Binding-site contacts:
Ligand atom CH2 contacts residue GLY21 of chain 1.H at 3.5 Å.
Ligand atom OXT contacts residue THR47 of chain 1.H at 2.5 Å (h-bond).
Ligand atom N contacts residue ARG24 of chain 1.G at 4.0 Å.
Ligand atom CD2 contacts residue THR50 of chain 1.H at 4.0 Å.
Ligand atom CZ3 contacts residue GLY21 of chain 1.H at 3.5 Å.
Ligand atom CD1 contacts residue SER51 of chain 1.G at 3.5 Å.
Ligand atom C contacts residue THR50 of chain 1.H at 3.8 Å.
Ligand atom CG contacts residue SER51 of chain 1.G at 3.9 Å.
Ligand atom N contacts residue ASP27 of chain 1.G at 3.1 Å (salt-bridge).
Ligand atom CB contacts residue SER51 of chain 1.G at 3.5 Å.
Ligand atom CZ3 contacts residue HIS32 of chain 1.H at 4.0 Å.
Ligand atom CH2 contacts residue ILE20 of chain 1.H at 4.0 Å (hydrophobic).
Ligand atom OXT contacts residue THR50 of chain 1.H at 2.6 Å (h-bond).
Ligand atom CB contacts residue THR23 of chain 1.G at 3.7 Å.
Ligand atom CZ2 contacts residue THR50 of chain 1.H at 3.9 Å.
Ligand atom CD1 contacts residue THR47 of chain 1.H at 3.7 Å.
Ligand atom N contacts residue THR28 of chain 1.G at 2.9 Å (h-bond).
Ligand atom O contacts residue THR23 of chain 1.G at 4.0 Å.
Ligand atom N contacts residue GLY25 of chain 1.G at 2.8 Å (h-bond).
Ligand atom O contacts residue GLY25 of chain 1.G at 3.0 Å (h-bond).
Ligand atom CZ2 contacts residue ILE53 of chain 1.H at 3.9 Å (hydrophobic).
Ligand atom CA contacts residue THR23 of chain 1.G at 3.8 Å.
Ligand atom CA contacts residue THR28 of chain 1.G at 3.3 Å.
Ligand atom O contacts residue SER51 of chain 1.G at 3.0 Å (h-bond).
Ligand atom O contacts residue THR47 of chain 1.H at 3.5 Å (h-bond).
Ligand atom C contacts residue SER51 of chain 1.G at 3.6 Å.
Ligand atom O contacts residue ARG24 of chain 1.G at 3.5 Å.
Ligand atom C contacts residue GLY25 of chain 1.G at 3.5 Å.
Ligand atom C contacts residue THR47 of chain 1.H at 3.4 Å.
Ligand atom NE1 contacts residue ALA44 of chain 1.H at 3.9 Å.
Ligand atom OXT contacts residue HIS49 of chain 1.H at 3.8 Å.
Ligand atom CB contacts residue THR28 of chain 1.G at 3.6 Å.
Ligand atom CE2 contacts residue GLN45 of chain 1.H at 3.9 Å.
Ligand atom CA contacts residue GLY25 of chain 1.G at 3.5 Å.
Ligand atom CE3 contacts residue HIS32 of chain 1.H at 4.0 Å.
Ligand atom N contacts residue THR23 of chain 1.G at 2.8 Å (h-bond).
Ligand atom NE1 contacts residue GLN45 of chain 1.H at 2.8 Å (h-bond).
Ligand atom CE3 contacts residue HIS31 of chain 1.H at 4.0 Å.
Ligand atom CA contacts residue SER51 of chain 1.G at 4.0 Å.
Ligand atom CD1 contacts residue GLN45 of chain 1.H at 3.5 Å.

This small molecule binds to this protein.
Small molecule (SMILES): N[C@@H](Cc1c[nH]c2ccccc12)C(=O)O

Sequence of chain 1.H:
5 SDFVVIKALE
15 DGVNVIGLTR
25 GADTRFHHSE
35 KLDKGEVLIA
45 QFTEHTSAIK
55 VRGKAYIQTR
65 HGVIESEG

Sequence of chain 1.G:
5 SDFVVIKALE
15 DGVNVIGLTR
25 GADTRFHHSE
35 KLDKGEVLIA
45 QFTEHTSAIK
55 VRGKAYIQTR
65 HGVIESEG